A small-molecule ligand and the protein it binds are described below.
Small molecule (SMILES): CC/C=C\[C@H](C)[C@H](OC(N)=O)[C@@H](C)[C@H](O)[C@@H](C)C/C(C)=C\[C@H](C)[C@@H](O)[C@@H](C)/C=C\[C@@H](O)C[C@@H]1OC(=O)CC[C@H]1C

Binding-site contacts:
Ligand atom C31 contacts residue LEU361 of chain 1.B at 3.8 Å (hydrophobic).
Ligand atom C7 contacts residue HIS227 of chain 1.B at 3.5 Å.
Ligand atom O11 contacts residue LEU217 of chain 1.B at 3.7 Å.
Ligand atom C23 contacts residue ARG276 of chain 1.B at 3.6 Å.
Ligand atom C17 contacts residue THR274 of chain 1.B at 3.7 Å.
Ligand atom C31 contacts residue PRO272 of chain 1.B at 3.6 Å (hydrophobic).
Ligand atom C23 contacts residue THR274 of chain 1.B at 3.4 Å.
Ligand atom C30 contacts residue LEU215 of chain 1.B at 3.2 Å (hydrophobic).
Ligand atom C27 contacts residue HIS227 of chain 1.B at 3.7 Å.
Ligand atom C3 contacts residue ARG359 of chain 1.B at 2.8 Å.
Ligand atom C2 contacts residue ARG359 of chain 1.B at 3.2 Å.
Ligand atom C13 contacts residue HIS227 of chain 1.B at 3.8 Å.
Ligand atom C13 contacts residue LEU228 of chain 1.B at 3.8 Å (hydrophobic).
Ligand atom O1 contacts residue ALA231 of chain 1.B at 3.6 Å.
Ligand atom C29 contacts residue LEU228 of chain 1.B at 3.8 Å (hydrophobic).
Ligand atom O33 contacts residue LEU361 of chain 1.B at 3.0 Å.
Ligand atom O11 contacts residue ASP224 of chain 1.B at 3.1 Å (salt-bridge).
Ligand atom C10 contacts residue HIS227 of chain 1.B at 3.6 Å.
Ligand atom C28 contacts residue LEU215 of chain 1.B at 3.3 Å (hydrophobic).
Ligand atom C29 contacts residue HIS227 of chain 1.B at 3.5 Å.
Ligand atom C32 contacts residue THR274 of chain 1.B at 3.4 Å.
Ligand atom O7 contacts residue HIS227 of chain 1.B at 3.7 Å.
Ligand atom N33 contacts residue GLY360 of chain 1.B at 3.5 Å (h-bond).
Ligand atom O1 contacts residue HIS227 of chain 1.B at 3.4 Å (h-bond).
Ligand atom C32 contacts residue GLN280 of chain 1.B at 3.8 Å.
Ligand atom C29 contacts residue ALA231 of chain 1.B at 3.7 Å (hydrophobic).
Ligand atom C14 contacts residue HIS227 of chain 1.B at 3.7 Å.
Ligand atom C33 contacts residue LEU361 of chain 1.B at 3.2 Å (hydrophobic).
Ligand atom O17 contacts residue LEU273 of chain 1.B at 3.3 Å.
Ligand atom C1 contacts residue HIS227 of chain 1.B at 3.6 Å.
Ligand atom N33 contacts residue LEU361 of chain 1.B at 3.1 Å.
Ligand atom O33 contacts residue THR274 of chain 1.B at 3.9 Å.
Ligand atom C19 contacts residue THR274 of chain 1.B at 3.5 Å.
Ligand atom C20 contacts residue THR274 of chain 1.B at 3.3 Å.
Ligand atom O17 contacts residue THR274 of chain 1.B at 3.0 Å (h-bond).
Ligand atom C22 contacts residue ARG276 of chain 1.B at 3.7 Å.
Ligand atom C5 contacts residue HIS227 of chain 1.B at 3.7 Å.
Ligand atom O5 contacts residue HIS227 of chain 1.B at 3.2 Å (h-bond).
Ligand atom C17 contacts residue PRO272 of chain 1.B at 3.9 Å (hydrophobic).
Ligand atom O17 contacts residue PRO272 of chain 1.B at 2.7 Å (h-bond).

Sequence of chain 1.B:
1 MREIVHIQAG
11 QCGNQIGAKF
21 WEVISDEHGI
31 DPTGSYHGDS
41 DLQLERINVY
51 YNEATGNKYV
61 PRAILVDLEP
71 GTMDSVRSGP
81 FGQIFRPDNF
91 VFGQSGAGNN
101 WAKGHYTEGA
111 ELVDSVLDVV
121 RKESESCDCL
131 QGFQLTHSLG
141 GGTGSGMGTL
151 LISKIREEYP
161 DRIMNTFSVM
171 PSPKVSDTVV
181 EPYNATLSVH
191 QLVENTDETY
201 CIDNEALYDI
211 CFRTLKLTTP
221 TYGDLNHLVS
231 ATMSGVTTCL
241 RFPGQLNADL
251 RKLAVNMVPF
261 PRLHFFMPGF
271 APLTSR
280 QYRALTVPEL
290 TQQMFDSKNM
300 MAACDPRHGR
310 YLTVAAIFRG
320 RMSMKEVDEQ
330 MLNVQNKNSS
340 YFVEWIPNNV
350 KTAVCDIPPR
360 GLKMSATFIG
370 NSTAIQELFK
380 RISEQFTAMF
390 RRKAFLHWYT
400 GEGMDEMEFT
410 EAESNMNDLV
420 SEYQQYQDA